Sequence of chain 1.A:
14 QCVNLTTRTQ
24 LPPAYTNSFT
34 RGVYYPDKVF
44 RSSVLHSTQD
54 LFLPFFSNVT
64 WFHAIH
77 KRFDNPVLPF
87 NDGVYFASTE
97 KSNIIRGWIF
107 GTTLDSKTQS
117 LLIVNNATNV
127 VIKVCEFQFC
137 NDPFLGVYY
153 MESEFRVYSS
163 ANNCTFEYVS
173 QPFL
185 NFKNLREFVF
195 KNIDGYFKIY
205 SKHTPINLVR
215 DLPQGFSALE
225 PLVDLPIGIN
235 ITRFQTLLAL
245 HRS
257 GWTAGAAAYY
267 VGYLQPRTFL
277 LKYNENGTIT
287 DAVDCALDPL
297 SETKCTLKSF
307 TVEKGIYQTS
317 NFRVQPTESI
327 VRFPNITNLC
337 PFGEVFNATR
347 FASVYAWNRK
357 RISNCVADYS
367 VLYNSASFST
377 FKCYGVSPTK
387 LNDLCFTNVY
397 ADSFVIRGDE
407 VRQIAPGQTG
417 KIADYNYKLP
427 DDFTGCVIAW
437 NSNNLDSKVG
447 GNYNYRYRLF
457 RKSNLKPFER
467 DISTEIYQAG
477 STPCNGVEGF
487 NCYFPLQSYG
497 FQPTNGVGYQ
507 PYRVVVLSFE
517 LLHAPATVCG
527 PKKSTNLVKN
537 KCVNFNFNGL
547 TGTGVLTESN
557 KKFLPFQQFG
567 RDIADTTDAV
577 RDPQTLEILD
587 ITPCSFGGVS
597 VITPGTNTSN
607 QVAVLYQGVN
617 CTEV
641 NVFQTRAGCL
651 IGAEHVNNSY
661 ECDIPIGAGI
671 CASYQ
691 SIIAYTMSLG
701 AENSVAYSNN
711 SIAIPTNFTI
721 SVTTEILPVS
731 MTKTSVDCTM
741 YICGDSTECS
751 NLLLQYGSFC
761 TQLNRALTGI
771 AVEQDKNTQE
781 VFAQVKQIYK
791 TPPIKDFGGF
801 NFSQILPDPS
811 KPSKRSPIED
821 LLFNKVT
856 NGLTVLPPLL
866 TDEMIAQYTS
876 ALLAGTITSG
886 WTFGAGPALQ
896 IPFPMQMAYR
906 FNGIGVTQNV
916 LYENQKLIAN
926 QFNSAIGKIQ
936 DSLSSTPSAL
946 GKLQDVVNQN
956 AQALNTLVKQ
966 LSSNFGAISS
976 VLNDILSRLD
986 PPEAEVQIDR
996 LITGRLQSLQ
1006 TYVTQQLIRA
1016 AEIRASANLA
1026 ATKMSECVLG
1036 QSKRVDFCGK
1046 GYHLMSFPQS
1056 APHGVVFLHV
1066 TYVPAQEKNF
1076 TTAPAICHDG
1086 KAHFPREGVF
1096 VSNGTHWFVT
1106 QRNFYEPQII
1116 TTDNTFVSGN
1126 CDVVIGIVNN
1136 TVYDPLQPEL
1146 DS

The protein below binds the small molecule below.
Small molecule (SMILES): CC(=O)N[C@@H]1[C@@H](O)[C@H](O)[C@@H](CO)O[C@H]1O

Binding-site contacts:
Ligand atom C2 contacts residue ASN165 of chain 1.A at 2.5 Å.
Ligand atom C4 contacts residue ASN165 of chain 1.A at 4.3 Å.
Ligand atom C6 contacts residue ASN164 of chain 1.A at 3.4 Å.
Ligand atom C5 contacts residue ASN165 of chain 1.A at 3.7 Å.
Ligand atom C3 contacts residue ASN165 of chain 1.A at 3.8 Å.
Ligand atom O7 contacts residue ASN165 of chain 1.A at 4.0 Å.
Ligand atom N2 contacts residue ASN165 of chain 1.A at 2.9 Å (h-bond).
Ligand atom O5 contacts residue GLU132 of chain 1.A at 4.2 Å.
Ligand atom O5 contacts residue ASN165 of chain 1.A at 2.4 Å (h-bond).
Ligand atom O5 contacts residue ASN164 of chain 1.A at 3.0 Å (h-bond).
Ligand atom C1 contacts residue ASN164 of chain 1.A at 3.9 Å.
Ligand atom O6 contacts residue ASN165 of chain 1.A at 4.1 Å.
Ligand atom C5 contacts residue ASN164 of chain 1.A at 3.6 Å.
Ligand atom C1 contacts residue ASN165 of chain 1.A at 1.4 Å.
Ligand atom C7 contacts residue ASN165 of chain 1.A at 3.6 Å.
Ligand atom C1 contacts residue GLU132 of chain 1.A at 3.4 Å.
Ligand atom O6 contacts residue ASN164 of chain 1.A at 3.5 Å (h-bond).